Binding-site contacts:
Ligand atom O4' contacts residue GLY381 of chain 1.D at 4.4 Å.
Ligand atom OP1 contacts residue GLY385 of chain 1.D at 3.6 Å.
Ligand atom OP1 contacts residue PHE407 of chain 1.D at 2.9 Å (h-bond).
Ligand atom OP2 contacts residue THR408 of chain 1.D at 3.0 Å (h-bond).
Ligand atom O5' contacts residue THR408 of chain 1.D at 2.5 Å (h-bond).
Ligand atom P contacts residue PHE407 of chain 1.D at 3.9 Å.
Ligand atom C5' contacts residue THR408 of chain 1.D at 3.0 Å.
Ligand atom O3' contacts residue GLY381 of chain 1.D at 3.9 Å.
Ligand atom O3' contacts residue THR408 of chain 1.D at 4.4 Å.
Ligand atom P contacts residue GLY385 of chain 1.D at 4.5 Å.
Ligand atom O5' contacts residue GLY385 of chain 1.D at 4.0 Å.
Ligand atom OP2 contacts residue PHE407 of chain 1.D at 3.9 Å.
Ligand atom OP1 contacts residue THR408 of chain 1.D at 2.8 Å (h-bond).
Ligand atom O2 contacts residue LEU377 of chain 1.D at 4.3 Å.
Ligand atom C4' contacts residue GLY381 of chain 1.D at 3.5 Å.
Ligand atom C4' contacts residue THR408 of chain 1.D at 3.5 Å.
Ligand atom C2' contacts residue THR408 of chain 1.D at 3.7 Å.
Ligand atom P contacts residue THR408 of chain 1.D at 3.1 Å.
Ligand atom C3' contacts residue THR408 of chain 1.D at 3.0 Å.
Ligand atom C5' contacts residue GLY381 of chain 1.D at 3.3 Å.
Ligand atom C3' contacts residue GLY381 of chain 1.D at 4.3 Å.
Ligand atom O3' contacts residue THR408 of chain 1.D at 4.0 Å.
Ligand atom O5' contacts residue GLY381 of chain 1.D at 3.4 Å (h-bond).

Sequence of chain 1.D:
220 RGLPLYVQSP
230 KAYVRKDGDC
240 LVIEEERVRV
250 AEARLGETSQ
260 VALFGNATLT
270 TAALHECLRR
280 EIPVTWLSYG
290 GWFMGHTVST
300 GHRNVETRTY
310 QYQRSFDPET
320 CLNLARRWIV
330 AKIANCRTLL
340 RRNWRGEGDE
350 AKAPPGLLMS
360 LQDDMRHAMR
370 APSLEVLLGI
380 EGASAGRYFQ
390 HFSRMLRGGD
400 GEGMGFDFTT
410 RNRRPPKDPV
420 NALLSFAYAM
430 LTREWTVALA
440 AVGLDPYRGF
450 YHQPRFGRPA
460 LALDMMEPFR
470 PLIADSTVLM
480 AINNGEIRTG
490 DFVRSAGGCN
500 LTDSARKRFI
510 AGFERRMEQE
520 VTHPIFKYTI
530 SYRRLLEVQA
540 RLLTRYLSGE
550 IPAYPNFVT

This protein binds this small molecule.
Small molecule (SMILES): Nc1ccn([C@H]2C[C@H](O[P](=O)(O)OC[C@H]3O[C@@H](n4ccc(N)nc4=O)C[C@@H]3O)[C@@H](CO[P](=O)(O)O[C@H]3C[C@H](n4cnc5c(=O)nc(N)[nH]c54)O[C@@H]3CO[P](=O)(O)O[C@H]3C[C@H](n4cnc5c(N)ncnc54)O[C@@H]3CO[P](=O)(O)O[C@H]3C[C@H](n4cnc5c(N)ncnc54)O[C@@H]3CO[P](=O)(O)O[C@H]3C[C@H](n4cnc5c(=O)nc(N)[nH]c54)O[C@@H]3COP(=O)=O)O2)c(=O)n1